Binding-site contacts:
Ligand atom C15 contacts residue THR45 of chain 1.A at 3.8 Å.
Ligand atom C2 contacts residue GLN189 of chain 1.A at 3.5 Å.
Ligand atom CL contacts residue ASP187 of chain 1.A at 3.4 Å.
Ligand atom O3 contacts residue MET165 of chain 1.A at 3.4 Å.
Ligand atom O3 contacts residue GLU166 of chain 1.A at 3.0 Å (salt-bridge).
Ligand atom N2 contacts residue CYS145 of chain 1.A at 3.7 Å.
Ligand atom C19 contacts residue HIS163 of chain 1.A at 3.1 Å.
Ligand atom C5 contacts residue HIS41 of chain 1.A at 3.8 Å.
Ligand atom C15 contacts residue SER46 of chain 1.A at 3.8 Å.
Ligand atom N3 contacts residue PHE140 of chain 1.A at 3.6 Å.
Ligand atom C contacts residue MET165 of chain 1.A at 3.8 Å (hydrophobic).
Ligand atom C25 contacts residue ASN142 of chain 1.A at 3.8 Å.
Ligand atom C5 contacts residue HIS164 of chain 1.A at 3.4 Å.
Ligand atom C13 contacts residue THR25 of chain 1.A at 3.6 Å.
Ligand atom C22 contacts residue PHE140 of chain 1.A at 3.6 Å (hydrophobic).
Ligand atom O contacts residue DMS1 of chain 1.J at 3.5 Å (h-bond).
Ligand atom N1 contacts residue MET49 of chain 1.A at 3.8 Å.
Ligand atom C5 contacts residue MET165 of chain 1.A at 3.7 Å (hydrophobic).
Ligand atom O1 contacts residue ASN142 of chain 1.A at 3.5 Å (h-bond).
Ligand atom C20 contacts residue PHE140 of chain 1.A at 3.3 Å (hydrophobic).
Ligand atom C15 contacts residue THR25 of chain 1.A at 3.7 Å.
Ligand atom C2 contacts residue DMS1 of chain 1.D at 3.7 Å.
Ligand atom N3 contacts residue GLU166 of chain 1.A at 3.8 Å.
Ligand atom C15 contacts residue CYS44 of chain 1.A at 3.8 Å (hydrophobic).
Ligand atom C14 contacts residue THR25 of chain 1.A at 3.2 Å.
Ligand atom C20 contacts residue LEU141 of chain 1.A at 3.7 Å (hydrophobic).
Ligand atom C22 contacts residue LEU141 of chain 1.A at 3.8 Å (hydrophobic).
Ligand atom O3 contacts residue DMS1 of chain 1.J at 3.8 Å.
Ligand atom C13 contacts residue HIS41 of chain 1.A at 3.7 Å.
Ligand atom C21 contacts residue GLU166 of chain 1.A at 3.7 Å.
Ligand atom C22 contacts residue GLU166 of chain 1.A at 3.5 Å.
Ligand atom C14 contacts residue CYS44 of chain 1.A at 3.0 Å (hydrophobic).
Ligand atom CL contacts residue HIS41 of chain 1.A at 3.4 Å.
Ligand atom C21 contacts residue LEU141 of chain 1.A at 3.6 Å (hydrophobic).
Ligand atom C13 contacts residue MET49 of chain 1.A at 3.7 Å (hydrophobic).
Ligand atom N3 contacts residue SER144 of chain 1.A at 3.5 Å (h-bond).
Ligand atom C22 contacts residue ASN142 of chain 1.A at 3.8 Å.
Ligand atom C20 contacts residue GLU166 of chain 1.A at 3.4 Å.
Ligand atom C16 contacts residue THR25 of chain 1.A at 3.6 Å.
Ligand atom N3 contacts residue HIS163 of chain 1.A at 2.8 Å (h-bond).

Sequence of chain 1.A:
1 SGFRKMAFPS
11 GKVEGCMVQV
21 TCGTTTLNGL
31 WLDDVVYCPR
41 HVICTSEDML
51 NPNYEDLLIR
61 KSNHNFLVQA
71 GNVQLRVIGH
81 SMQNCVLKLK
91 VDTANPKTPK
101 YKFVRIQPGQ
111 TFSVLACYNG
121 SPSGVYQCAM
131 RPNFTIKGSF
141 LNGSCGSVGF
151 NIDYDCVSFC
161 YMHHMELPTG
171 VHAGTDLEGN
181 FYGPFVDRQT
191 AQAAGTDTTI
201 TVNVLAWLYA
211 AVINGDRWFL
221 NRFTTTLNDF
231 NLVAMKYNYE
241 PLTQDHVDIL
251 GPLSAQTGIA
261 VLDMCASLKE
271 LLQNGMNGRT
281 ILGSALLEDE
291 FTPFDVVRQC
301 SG

Sequence of chain 1.B:
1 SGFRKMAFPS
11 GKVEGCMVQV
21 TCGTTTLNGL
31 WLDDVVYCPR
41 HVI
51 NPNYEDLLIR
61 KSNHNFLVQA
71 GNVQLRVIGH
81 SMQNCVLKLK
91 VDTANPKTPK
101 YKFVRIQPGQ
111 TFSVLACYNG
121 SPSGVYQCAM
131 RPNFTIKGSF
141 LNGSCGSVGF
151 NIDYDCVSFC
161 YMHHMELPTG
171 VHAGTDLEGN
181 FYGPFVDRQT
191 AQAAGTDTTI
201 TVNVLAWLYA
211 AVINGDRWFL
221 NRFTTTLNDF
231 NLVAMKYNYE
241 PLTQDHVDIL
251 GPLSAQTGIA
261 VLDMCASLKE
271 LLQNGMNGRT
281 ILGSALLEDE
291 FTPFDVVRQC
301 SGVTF

The protein below binds the small molecule below.
Small molecule (SMILES): O=C(N[C@@H](C(=O)Nc1cncc2ccccc12)c1cccc(Cl)c1)[C@@H]1CC[C@H](C(=O)N2CCCC2)O1